The protein below binds the small molecule below.
Small molecule (SMILES): CC(=O)N[C@H]1[C@H](O[C@H]2[C@H](O)[C@@H](NC(C)=O)CO[C@@H]2CO[C@@H]2O[C@@H](C)[C@@H](O)[C@@H](O)[C@@H]2O)O[C@H](CO)[C@@H](O[C@@H]2O[C@H](CO)[C@@H](O)[C@H](O)[C@@H]2O)[C@@H]1O

Sequence of chain 1.A:
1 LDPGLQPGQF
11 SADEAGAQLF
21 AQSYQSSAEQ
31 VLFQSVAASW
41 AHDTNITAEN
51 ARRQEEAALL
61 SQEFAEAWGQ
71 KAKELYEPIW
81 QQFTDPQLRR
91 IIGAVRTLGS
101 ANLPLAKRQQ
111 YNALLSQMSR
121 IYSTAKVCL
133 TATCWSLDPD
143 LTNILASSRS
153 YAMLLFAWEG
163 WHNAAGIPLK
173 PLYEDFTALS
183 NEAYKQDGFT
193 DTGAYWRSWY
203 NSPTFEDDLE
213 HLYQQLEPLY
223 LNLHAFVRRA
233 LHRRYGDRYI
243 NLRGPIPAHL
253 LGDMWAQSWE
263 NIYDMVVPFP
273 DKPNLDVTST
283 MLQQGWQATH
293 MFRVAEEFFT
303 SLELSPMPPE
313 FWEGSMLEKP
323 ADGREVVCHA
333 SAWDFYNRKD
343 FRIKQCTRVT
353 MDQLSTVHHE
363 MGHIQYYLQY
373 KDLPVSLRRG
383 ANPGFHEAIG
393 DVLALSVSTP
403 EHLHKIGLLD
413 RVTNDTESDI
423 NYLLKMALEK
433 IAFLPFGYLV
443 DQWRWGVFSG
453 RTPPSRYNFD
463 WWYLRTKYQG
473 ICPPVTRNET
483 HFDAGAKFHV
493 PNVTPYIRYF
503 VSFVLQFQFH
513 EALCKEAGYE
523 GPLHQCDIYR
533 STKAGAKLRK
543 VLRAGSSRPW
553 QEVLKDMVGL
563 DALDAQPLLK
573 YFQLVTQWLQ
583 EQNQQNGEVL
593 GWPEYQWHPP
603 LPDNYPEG

Binding-site contacts:
Ligand atom O4 contacts residue PRO524 of chain 1.A at 3.3 Å.
Ligand atom C3 contacts residue ASN416 of chain 1.A at 3.8 Å.
Ligand atom O7 contacts residue ASN416 of chain 1.A at 3.3 Å (h-bond).
Ligand atom C3 contacts residue GLN527 of chain 1.A at 3.6 Å.
Ligand atom C5 contacts residue ASN416 of chain 1.A at 3.6 Å.
Ligand atom C5 contacts residue GLN527 of chain 1.A at 4.3 Å.
Ligand atom C3 contacts residue PRO524 of chain 1.A at 3.8 Å (hydrophobic).
Ligand atom C4 contacts residue GLU522 of chain 1.A at 4.4 Å.
Ligand atom O3 contacts residue GLU522 of chain 1.A at 4.2 Å.
Ligand atom O6 contacts residue GLU522 of chain 1.A at 3.9 Å.
Ligand atom C1 contacts residue GLN527 of chain 1.A at 3.5 Å.
Ligand atom C7 contacts residue ASN416 of chain 1.A at 3.3 Å.
Ligand atom C7 contacts residue GLN527 of chain 1.A at 4.2 Å.
Ligand atom O6 contacts residue GLU522 of chain 1.A at 4.4 Å.
Ligand atom C2 contacts residue GLN527 of chain 1.A at 3.6 Å.
Ligand atom O4 contacts residue GLY523 of chain 1.A at 4.2 Å.
Ligand atom C3 contacts residue GLU522 of chain 1.A at 4.3 Å.
Ligand atom C4 contacts residue GLN527 of chain 1.A at 4.5 Å.
Ligand atom C2 contacts residue ASN416 of chain 1.A at 2.5 Å.
Ligand atom O5 contacts residue GLN527 of chain 1.A at 4.4 Å.
Ligand atom C8 contacts residue GLN527 of chain 1.A at 4.5 Å.
Ligand atom C1 contacts residue ASN416 of chain 1.A at 1.4 Å.
Ligand atom C2 contacts residue PRO524 of chain 1.A at 4.5 Å (hydrophobic).
Ligand atom O7 contacts residue PRO524 of chain 1.A at 3.4 Å.
Ligand atom C2 contacts residue GLY523 of chain 1.A at 4.3 Å.
Ligand atom C7 contacts residue PRO524 of chain 1.A at 4.4 Å (hydrophobic).
Ligand atom C1 contacts residue GLY523 of chain 1.A at 4.3 Å.
Ligand atom N2 contacts residue ASN416 of chain 1.A at 3.0 Å (h-bond).
Ligand atom O5 contacts residue ASN416 of chain 1.A at 2.4 Å (h-bond).
Ligand atom C4 contacts residue ASN416 of chain 1.A at 4.2 Å.
Ligand atom N2 contacts residue GLN527 of chain 1.A at 3.2 Å (h-bond).
Ligand atom C1 contacts residue GLU522 of chain 1.A at 4.3 Å.
Ligand atom C1 contacts residue PRO524 of chain 1.A at 4.3 Å (hydrophobic).
Ligand atom O3 contacts residue GLY523 of chain 1.A at 4.3 Å.
Ligand atom C4 contacts residue PRO524 of chain 1.A at 4.0 Å (hydrophobic).
Ligand atom O4 contacts residue GLU522 of chain 1.A at 4.0 Å.
Ligand atom O5 contacts residue GLY523 of chain 1.A at 4.0 Å.
Ligand atom O7 contacts residue GLY523 of chain 1.A at 4.5 Å.
Ligand atom O3 contacts residue PRO524 of chain 1.A at 4.2 Å.
Ligand atom O6 contacts residue GLY523 of chain 1.A at 4.2 Å.